Binding-site contacts:
Ligand atom BR2 contacts residue ILE95 of chain 1.A at 3.5 Å.
Ligand atom N8 contacts residue ILE174 of chain 1.A at 4.4 Å.
Ligand atom C7 contacts residue PHE113 of chain 1.A at 3.8 Å (hydrophobic).
Ligand atom BR1 contacts residue VAL116 of chain 1.A at 4.0 Å.
Ligand atom C3 contacts residue PHE113 of chain 1.A at 3.5 Å (hydrophobic).
Ligand atom N8 contacts residue LYS68 of chain 1.A at 3.6 Å.
Ligand atom C7 contacts residue ASP175 of chain 1.A at 4.0 Å.
Ligand atom N5 contacts residue ASP175 of chain 1.A at 3.8 Å.
Ligand atom C2 contacts residue ILE174 of chain 1.A at 4.1 Å (hydrophobic).
Ligand atom C4 contacts residue ILE174 of chain 1.A at 3.5 Å (hydrophobic).
Ligand atom C4 contacts residue ARG47 of chain 1.A at 4.2 Å.
Ligand atom C6 contacts residue ASP175 of chain 1.A at 4.3 Å.
Ligand atom C6 contacts residue ILE174 of chain 1.A at 3.7 Å (hydrophobic).
Ligand atom BR1 contacts residue ASN118 of chain 1.A at 4.4 Å.
Ligand atom C3 contacts residue ILE95 of chain 1.A at 4.3 Å (hydrophobic).
Ligand atom C4 contacts residue VAL53 of chain 1.A at 4.1 Å (hydrophobic).
Ligand atom C2 contacts residue PHE113 of chain 1.A at 4.2 Å (hydrophobic).
Ligand atom BR2 contacts residue VAL116 of chain 1.A at 3.8 Å.
Ligand atom N8 contacts residue ASP175 of chain 1.A at 3.4 Å (salt-bridge).
Ligand atom C3 contacts residue ILE174 of chain 1.A at 4.1 Å (hydrophobic).
Ligand atom BR1 contacts residue VAL53 of chain 1.A at 4.3 Å.
Ligand atom N9 contacts residue ASP175 of chain 1.A at 3.3 Å.
Ligand atom N8 contacts residue PHE113 of chain 1.A at 3.6 Å.
Ligand atom BR1 contacts residue MET163 of chain 1.A at 3.8 Å.
Ligand atom N9 contacts residue LYS68 of chain 1.A at 2.9 Å (salt-bridge).
Ligand atom BR2 contacts residue GLU114 of chain 1.A at 3.9 Å.
Ligand atom BR1 contacts residue VAL66 of chain 1.A at 3.9 Å.
Ligand atom C1 contacts residue VAL53 of chain 1.A at 4.3 Å (hydrophobic).
Ligand atom C1 contacts residue VAL66 of chain 1.A at 4.1 Å (hydrophobic).
Ligand atom N5 contacts residue ILE174 of chain 1.A at 4.1 Å.
Ligand atom C7 contacts residue ILE174 of chain 1.A at 4.0 Å (hydrophobic).
Ligand atom BR2 contacts residue VAL66 of chain 1.A at 3.9 Å.
Ligand atom N5 contacts residue LYS68 of chain 1.A at 3.9 Å.
Ligand atom C7 contacts residue LYS68 of chain 1.A at 4.5 Å.
Ligand atom BR2 contacts residue PHE113 of chain 1.A at 3.8 Å.
Ligand atom C1 contacts residue ILE174 of chain 1.A at 3.9 Å (hydrophobic).
Ligand atom C2 contacts residue VAL66 of chain 1.A at 4.0 Å (hydrophobic).

Sequence of chain 1.A:
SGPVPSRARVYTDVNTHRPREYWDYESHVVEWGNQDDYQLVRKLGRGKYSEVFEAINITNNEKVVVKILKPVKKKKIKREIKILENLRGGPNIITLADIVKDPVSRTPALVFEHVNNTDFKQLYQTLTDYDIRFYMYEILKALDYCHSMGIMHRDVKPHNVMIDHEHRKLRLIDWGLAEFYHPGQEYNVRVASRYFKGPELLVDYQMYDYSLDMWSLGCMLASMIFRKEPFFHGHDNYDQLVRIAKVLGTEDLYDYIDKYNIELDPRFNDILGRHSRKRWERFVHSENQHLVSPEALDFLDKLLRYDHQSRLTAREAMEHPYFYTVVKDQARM

The small molecule below binds the protein below.
Small molecule (SMILES): Brc1cc2nn[nH]c2cc1Br